Binding-site contacts:
Ligand atom N2 contacts residue ASN801 of chain 1.B at 2.8 Å (h-bond).
Ligand atom C4 contacts residue ASN801 of chain 1.B at 4.2 Å.
Ligand atom O5 contacts residue ASN801 of chain 1.B at 2.4 Å (h-bond).
Ligand atom C3 contacts residue ASN801 of chain 1.B at 3.8 Å.
Ligand atom C1 contacts residue ASN801 of chain 1.B at 1.4 Å.
Ligand atom C5 contacts residue ASN801 of chain 1.B at 3.7 Å.
Ligand atom C8 contacts residue ASN801 of chain 1.B at 4.0 Å.
Ligand atom C2 contacts residue ASN801 of chain 1.B at 2.5 Å.
Ligand atom C7 contacts residue ASN801 of chain 1.B at 3.8 Å.

Sequence of chain 1.B:
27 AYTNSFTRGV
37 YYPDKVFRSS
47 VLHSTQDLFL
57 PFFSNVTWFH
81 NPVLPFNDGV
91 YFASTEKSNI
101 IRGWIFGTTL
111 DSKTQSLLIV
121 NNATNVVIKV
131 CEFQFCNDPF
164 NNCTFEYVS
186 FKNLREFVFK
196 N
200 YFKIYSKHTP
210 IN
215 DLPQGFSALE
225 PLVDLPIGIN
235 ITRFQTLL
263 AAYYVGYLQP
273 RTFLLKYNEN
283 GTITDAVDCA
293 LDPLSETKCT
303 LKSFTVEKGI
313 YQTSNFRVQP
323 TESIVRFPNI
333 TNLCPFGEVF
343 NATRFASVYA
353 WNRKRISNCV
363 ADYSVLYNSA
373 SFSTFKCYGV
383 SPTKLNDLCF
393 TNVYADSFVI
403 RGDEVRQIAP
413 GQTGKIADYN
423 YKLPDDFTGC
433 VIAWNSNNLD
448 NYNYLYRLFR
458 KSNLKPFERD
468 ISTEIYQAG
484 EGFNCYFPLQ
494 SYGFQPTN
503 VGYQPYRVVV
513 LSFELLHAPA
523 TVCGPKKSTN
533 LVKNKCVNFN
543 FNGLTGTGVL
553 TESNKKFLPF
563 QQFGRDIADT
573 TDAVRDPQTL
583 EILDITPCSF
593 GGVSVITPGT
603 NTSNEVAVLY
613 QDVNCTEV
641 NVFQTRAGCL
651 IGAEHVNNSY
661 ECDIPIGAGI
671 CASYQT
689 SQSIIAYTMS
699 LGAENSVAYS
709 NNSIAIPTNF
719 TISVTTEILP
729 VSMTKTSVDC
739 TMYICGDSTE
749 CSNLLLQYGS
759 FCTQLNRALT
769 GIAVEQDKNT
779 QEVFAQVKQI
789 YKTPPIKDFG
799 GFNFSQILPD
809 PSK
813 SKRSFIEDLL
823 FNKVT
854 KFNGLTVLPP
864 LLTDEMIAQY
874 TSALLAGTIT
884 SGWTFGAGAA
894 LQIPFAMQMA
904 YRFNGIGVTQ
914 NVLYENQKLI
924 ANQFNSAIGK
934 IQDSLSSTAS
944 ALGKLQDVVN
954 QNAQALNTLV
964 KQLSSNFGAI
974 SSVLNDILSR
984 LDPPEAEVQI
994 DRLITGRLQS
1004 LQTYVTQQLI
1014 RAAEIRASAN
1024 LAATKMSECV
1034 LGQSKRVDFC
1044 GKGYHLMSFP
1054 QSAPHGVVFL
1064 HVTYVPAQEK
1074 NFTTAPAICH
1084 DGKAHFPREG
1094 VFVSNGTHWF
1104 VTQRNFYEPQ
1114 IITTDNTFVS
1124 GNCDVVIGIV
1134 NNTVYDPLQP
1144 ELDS

A small-molecule ligand and the protein it binds are described below.
Small molecule (SMILES): CC(=O)N[C@H]1[C@H](O[C@H]2[C@H](O)[C@@H](NC(C)=O)CO[C@@H]2CO)O[C@H](CO)[C@@H](O)[C@@H]1O